Sequence of chain 3.A:
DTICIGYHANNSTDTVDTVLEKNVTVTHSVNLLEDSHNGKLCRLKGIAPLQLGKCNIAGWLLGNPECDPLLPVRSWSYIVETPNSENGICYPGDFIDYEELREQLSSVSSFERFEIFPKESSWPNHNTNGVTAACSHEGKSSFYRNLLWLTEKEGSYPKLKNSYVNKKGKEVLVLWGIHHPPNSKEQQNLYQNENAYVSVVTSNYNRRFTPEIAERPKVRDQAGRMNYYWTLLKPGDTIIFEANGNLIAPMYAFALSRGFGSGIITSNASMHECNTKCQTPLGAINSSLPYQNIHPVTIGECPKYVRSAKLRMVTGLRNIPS

Sequence of chain 3.B:
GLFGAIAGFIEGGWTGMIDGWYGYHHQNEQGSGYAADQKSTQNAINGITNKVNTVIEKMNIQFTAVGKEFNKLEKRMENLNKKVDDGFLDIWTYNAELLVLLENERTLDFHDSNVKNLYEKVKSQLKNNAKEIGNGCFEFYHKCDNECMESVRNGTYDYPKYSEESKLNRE

Binding-site contacts:
Ligand atom C14 contacts residue TRP21 of chain 3.B at 3.7 Å (hydrophobic).
Ligand atom C26 contacts residue HIS28 of chain 3.A at 4.0 Å.
Ligand atom C30 contacts residue GLY20 of chain 3.B at 4.1 Å.
Ligand atom C30 contacts residue ILE18 of chain 3.B at 3.5 Å (hydrophobic).
Ligand atom C32 contacts residue TRP21 of chain 3.B at 3.2 Å (hydrophobic).
Ligand atom C15 contacts residue TRP21 of chain 3.B at 4.2 Å (hydrophobic).
Ligand atom C26 contacts residue TRP21 of chain 3.B at 4.1 Å (hydrophobic).
Ligand atom C06 contacts residue THR315 of chain 3.A at 4.1 Å.
Ligand atom C01 contacts residue THR49 of chain 3.B at 3.4 Å.
Ligand atom C11 contacts residue HIS28 of chain 3.A at 4.2 Å.
Ligand atom CL12 contacts residue TRP21 of chain 3.B at 3.5 Å.
Ligand atom O18 contacts residue ILE45 of chain 3.B at 4.2 Å.
Ligand atom C30 contacts residue HIS28 of chain 3.A at 4.2 Å.
Ligand atom C11 contacts residue TRP21 of chain 3.B at 4.0 Å (hydrophobic).
Ligand atom CL08 contacts residue VAL52 of chain 3.B at 3.8 Å.
Ligand atom O25 contacts residue HIS28 of chain 3.A at 3.2 Å.
Ligand atom CL12 contacts residue ILE45 of chain 3.B at 3.9 Å.
Ligand atom C11 contacts residue THR315 of chain 3.A at 3.6 Å.
Ligand atom C14 contacts residue HIS28 of chain 3.A at 3.7 Å.
Ligand atom O25 contacts residue TRP21 of chain 3.B at 3.5 Å.
Ligand atom C31 contacts residue TRP21 of chain 3.B at 3.4 Å (hydrophobic).
Ligand atom C19 contacts residue ILE45 of chain 3.B at 3.8 Å (hydrophobic).
Ligand atom CL12 contacts residue ILE48 of chain 3.B at 4.3 Å.
Ligand atom C29 contacts residue HIS28 of chain 3.A at 4.0 Å.
Ligand atom C30 contacts residue HIS8 of chain 3.A at 4.0 Å.
Ligand atom N13 contacts residue TRP21 of chain 3.B at 4.1 Å.
Ligand atom O25 contacts residue THR315 of chain 3.A at 2.7 Å (h-bond).
Ligand atom C29 contacts residue ILE18 of chain 3.B at 3.8 Å (hydrophobic).
Ligand atom C31 contacts residue GLY20 of chain 3.B at 3.5 Å.
Ligand atom C04 contacts residue VAL30 of chain 3.A at 4.0 Å (hydrophobic).
Ligand atom C06 contacts residue THR49 of chain 3.B at 4.0 Å.
Ligand atom C31 contacts residue HIS28 of chain 3.A at 4.1 Å.
Ligand atom CL12 contacts residue THR49 of chain 3.B at 3.8 Å.
Ligand atom C15 contacts residue ILE45 of chain 3.B at 4.1 Å (hydrophobic).
Ligand atom C05 contacts residue THR315 of chain 3.A at 3.7 Å.
Ligand atom C03 contacts residue THR315 of chain 3.A at 4.2 Å.
Ligand atom C03 contacts residue VAL30 of chain 3.A at 3.5 Å (hydrophobic).
Ligand atom C04 contacts residue THR315 of chain 3.A at 3.8 Å.
Ligand atom C28 contacts residue HIS28 of chain 3.A at 3.8 Å.
Ligand atom C32 contacts residue HIS28 of chain 3.A at 4.1 Å.

This small molecule binds to this protein.
Small molecule (SMILES): O=C(c1ccc(Cl)cc1Cl)N1CCO[C@@H](c2ccccc2)C1